Binding-site contacts:
Ligand atom O3' contacts residue LYS35 of chain 1.D at 3.5 Å (salt-bridge).
Ligand atom OP1 contacts residue VAL65 of chain 1.D at 3.7 Å.
Ligand atom O5' contacts residue GLY66 of chain 1.D at 3.5 Å (h-bond).
Ligand atom C2' contacts residue LYS68 of chain 1.D at 3.9 Å.
Ligand atom OP2 contacts residue THR67 of chain 1.D at 3.6 Å.
Ligand atom C5' contacts residue GLY64 of chain 1.D at 3.7 Å.
Ligand atom P contacts residue GLY66 of chain 1.D at 3.8 Å.
Ligand atom OP1 contacts residue NA1 of chain 1.G at 3.2 Å (h-bond).
Ligand atom P contacts residue LYS68 of chain 1.D at 3.7 Å.
Ligand atom OP1 contacts residue LYS35 of chain 1.D at 2.9 Å (salt-bridge).
Ligand atom C8 contacts residue LYS35 of chain 1.D at 3.9 Å.
Ligand atom OP1 contacts residue LEU62 of chain 1.D at 3.9 Å.
Ligand atom C5' contacts residue GLY66 of chain 1.D at 3.9 Å.
Ligand atom O5' contacts residue LYS35 of chain 1.D at 4.0 Å.
Ligand atom O3' contacts residue LYS68 of chain 1.D at 3.9 Å.
Ligand atom OP1 contacts residue GLY64 of chain 1.D at 3.2 Å (h-bond).
Ligand atom P contacts residue LYS35 of chain 1.D at 3.7 Å.
Ligand atom C3' contacts residue GLY66 of chain 1.D at 3.8 Å.
Ligand atom N7 contacts residue LYS35 of chain 1.D at 3.9 Å.
Ligand atom O5' contacts residue LYS68 of chain 1.D at 3.8 Å.
Ligand atom P contacts residue LYS68 of chain 1.D at 3.5 Å.
Ligand atom C4' contacts residue GLY64 of chain 1.D at 3.6 Å.
Ligand atom OP1 contacts residue LYS68 of chain 1.D at 3.6 Å.
Ligand atom N3 contacts residue ALA38 of chain 1.D at 3.8 Å.
Ligand atom P contacts residue ILE69 of chain 1.D at 3.8 Å.
Ligand atom O3' contacts residue ILE69 of chain 1.D at 3.8 Å.
Ligand atom OP2 contacts residue LYS68 of chain 1.D at 3.4 Å (salt-bridge).
Ligand atom OP1 contacts residue GLY66 of chain 1.D at 3.0 Å (h-bond).
Ligand atom N1 contacts residue HIS34 of chain 1.D at 3.9 Å.
Ligand atom C3' contacts residue LYS68 of chain 1.D at 3.8 Å.
Ligand atom OP1 contacts residue THR67 of chain 1.D at 3.9 Å.
Ligand atom O3' contacts residue GLY64 of chain 1.D at 3.7 Å.
Ligand atom OP2 contacts residue LYS68 of chain 1.D at 2.9 Å (salt-bridge).
Ligand atom O4' contacts residue ALA38 of chain 1.D at 3.6 Å.
Ligand atom OP1 contacts residue ILE69 of chain 1.D at 2.9 Å (h-bond).
Ligand atom O3' contacts residue VAL65 of chain 1.D at 3.9 Å.
Ligand atom OP2 contacts residue GLY66 of chain 1.D at 4.0 Å.
Ligand atom C5' contacts residue TYR39 of chain 1.D at 3.4 Å (hydrophobic).
Ligand atom OP3 contacts residue LYS68 of chain 1.D at 2.8 Å (salt-bridge).
Ligand atom OP2 contacts residue LYS68 of chain 1.D at 3.5 Å.

The small molecule below binds the protein below.
Small molecule (SMILES): Cc1cn([C@H]2C[C@H](O[P](=O)(O)OC[C@H]3O[C@@H](n4ccc(N)nc4=O)C[C@@H]3O[P](=O)(O)OC[C@H]3O[C@@H](n4cnc5c(=O)nc(N)[nH]c54)C[C@@H]3O[P](=O)(O)OC[C@H]3O[C@@H](n4cnc5c(=O)nc(N)[nH]c54)C[C@@H]3O)[C@@H](CO[P](=O)(O)O[C@H]3C[C@H](n4cnc5c(=O)nc(N)[nH]c54)O[C@@H]3CO[P](=O)(O)O[C@H]3CCO[C@@H]3COP(=O)(O)O)O2)c(=O)[nH]c1=O

Sequence of chain 1.D:
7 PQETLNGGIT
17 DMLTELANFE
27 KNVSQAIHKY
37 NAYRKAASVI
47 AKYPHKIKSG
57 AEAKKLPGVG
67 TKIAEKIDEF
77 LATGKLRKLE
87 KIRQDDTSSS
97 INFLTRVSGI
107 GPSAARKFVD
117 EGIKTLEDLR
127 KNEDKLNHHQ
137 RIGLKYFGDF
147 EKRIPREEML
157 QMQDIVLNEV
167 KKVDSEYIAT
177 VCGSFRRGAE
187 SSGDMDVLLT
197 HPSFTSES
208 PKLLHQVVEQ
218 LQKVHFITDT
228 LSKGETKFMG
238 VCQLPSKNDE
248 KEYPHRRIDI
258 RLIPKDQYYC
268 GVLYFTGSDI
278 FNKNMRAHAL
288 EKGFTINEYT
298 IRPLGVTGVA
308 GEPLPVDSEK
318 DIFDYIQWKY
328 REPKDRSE